Binding-site contacts:
Ligand atom O5 contacts residue ARG226 of chain 1.C at 3.1 Å (salt-bridge).
Ligand atom C7 contacts residue ASN199 of chain 1.C at 3.6 Å.
Ligand atom C5 contacts residue ARG226 of chain 1.C at 3.5 Å.
Ligand atom C1 contacts residue ASN199 of chain 1.C at 1.4 Å.
Ligand atom C2 contacts residue ARG226 of chain 1.C at 4.5 Å.
Ligand atom C1 contacts residue ARG226 of chain 1.C at 3.4 Å.
Ligand atom O7 contacts residue ASN199 of chain 1.C at 3.9 Å.
Ligand atom C8 contacts residue VAL70 of chain 1.C at 4.3 Å (hydrophobic).
Ligand atom C4 contacts residue ASN199 of chain 1.C at 4.2 Å.
Ligand atom C7 contacts residue VAL70 of chain 1.C at 4.4 Å (hydrophobic).
Ligand atom N2 contacts residue VAL195 of chain 1.C at 4.3 Å.
Ligand atom C5 contacts residue ASN199 of chain 1.C at 3.7 Å.
Ligand atom C3 contacts residue ASN199 of chain 1.C at 3.8 Å.
Ligand atom C8 contacts residue VAL195 of chain 1.C at 3.6 Å (hydrophobic).
Ligand atom O5 contacts residue ASN199 of chain 1.C at 2.4 Å (h-bond).
Ligand atom O7 contacts residue VAL70 of chain 1.C at 4.1 Å.
Ligand atom C6 contacts residue ARG226 of chain 1.C at 3.9 Å.
Ligand atom N2 contacts residue ASN199 of chain 1.C at 2.9 Å (h-bond).
Ligand atom C2 contacts residue ASN199 of chain 1.C at 2.5 Å.

Sequence of chain 1.C:
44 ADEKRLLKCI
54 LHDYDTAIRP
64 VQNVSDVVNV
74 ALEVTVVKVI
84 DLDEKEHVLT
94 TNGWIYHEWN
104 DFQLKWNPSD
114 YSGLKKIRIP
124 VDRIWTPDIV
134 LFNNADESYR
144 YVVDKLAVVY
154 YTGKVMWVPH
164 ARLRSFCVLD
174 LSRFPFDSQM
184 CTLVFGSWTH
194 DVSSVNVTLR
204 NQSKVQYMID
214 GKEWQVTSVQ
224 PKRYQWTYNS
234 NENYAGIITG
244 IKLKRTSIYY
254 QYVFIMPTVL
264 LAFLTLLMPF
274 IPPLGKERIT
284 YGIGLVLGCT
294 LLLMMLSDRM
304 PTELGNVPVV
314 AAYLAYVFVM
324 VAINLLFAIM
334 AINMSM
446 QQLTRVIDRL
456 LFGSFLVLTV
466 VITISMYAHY

A protein and the small-molecule ligand that binds it are described below.
Small molecule (SMILES): CC(=O)N[C@@H]1[C@@H](O)[C@H](O)[C@@H](CO)O[C@H]1O